Sequence of chain 1.A:
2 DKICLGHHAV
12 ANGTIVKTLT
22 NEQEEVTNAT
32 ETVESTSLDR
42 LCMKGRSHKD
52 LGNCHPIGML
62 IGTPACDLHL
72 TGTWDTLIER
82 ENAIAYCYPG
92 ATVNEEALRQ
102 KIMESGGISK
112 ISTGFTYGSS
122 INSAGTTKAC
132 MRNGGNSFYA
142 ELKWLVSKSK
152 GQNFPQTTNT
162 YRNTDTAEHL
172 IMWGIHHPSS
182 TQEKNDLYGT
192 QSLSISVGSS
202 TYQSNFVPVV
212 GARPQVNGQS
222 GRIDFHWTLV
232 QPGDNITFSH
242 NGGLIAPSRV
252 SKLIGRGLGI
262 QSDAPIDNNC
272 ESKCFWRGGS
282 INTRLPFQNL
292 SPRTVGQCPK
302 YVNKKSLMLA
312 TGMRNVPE

Sequence of chain 1.C:
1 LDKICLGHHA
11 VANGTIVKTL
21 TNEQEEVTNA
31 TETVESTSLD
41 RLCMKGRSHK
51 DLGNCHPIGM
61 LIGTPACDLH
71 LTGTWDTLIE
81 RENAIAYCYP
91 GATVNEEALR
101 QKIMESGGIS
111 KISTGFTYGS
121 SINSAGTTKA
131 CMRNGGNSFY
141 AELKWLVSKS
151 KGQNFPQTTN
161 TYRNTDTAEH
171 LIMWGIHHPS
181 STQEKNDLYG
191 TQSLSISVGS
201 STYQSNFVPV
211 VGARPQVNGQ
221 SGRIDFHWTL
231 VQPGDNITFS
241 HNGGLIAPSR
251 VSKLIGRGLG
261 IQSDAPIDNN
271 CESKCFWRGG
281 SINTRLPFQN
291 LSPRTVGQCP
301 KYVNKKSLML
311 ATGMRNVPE

Binding-site contacts:
Ligand atom C7 contacts residue ASN79 of chain 1.B at 3.0 Å.
Ligand atom O5 contacts residue ASN82 of chain 1.B at 2.3 Å (h-bond).
Ligand atom C1 contacts residue ASN82 of chain 1.B at 1.4 Å.
Ligand atom C5 contacts residue ASN82 of chain 1.B at 3.6 Å.
Ligand atom C8 contacts residue GLU105 of chain 1.C at 2.9 Å.
Ligand atom C4 contacts residue ASN82 of chain 1.B at 4.2 Å.
Ligand atom C8 contacts residue GLU64 of chain 1.D at 4.2 Å.
Ligand atom O7 contacts residue GLU105 of chain 1.C at 3.0 Å (salt-bridge).
Ligand atom C8 contacts residue ASN79 of chain 1.B at 3.6 Å.
Ligand atom O7 contacts residue ASN79 of chain 1.B at 2.5 Å (h-bond).
Ligand atom N2 contacts residue ASN79 of chain 1.B at 3.7 Å.
Ligand atom C7 contacts residue ARG294 of chain 1.A at 4.5 Å.
Ligand atom C7 contacts residue ASN82 of chain 1.B at 3.8 Å.
Ligand atom C2 contacts residue ASN82 of chain 1.B at 2.5 Å.
Ligand atom C8 contacts residue ASN82 of chain 1.B at 4.4 Å.
Ligand atom C7 contacts residue GLU105 of chain 1.C at 3.3 Å.
Ligand atom C7 contacts residue HIS75 of chain 1.B at 4.4 Å.
Ligand atom C1 contacts residue GLY78 of chain 1.B at 4.4 Å.
Ligand atom N2 contacts residue ASN82 of chain 1.B at 3.0 Å (h-bond).
Ligand atom O7 contacts residue HIS75 of chain 1.B at 3.4 Å.
Ligand atom C3 contacts residue ASN82 of chain 1.B at 3.8 Å.
Ligand atom O6 contacts residue ARG257 of chain 1.C at 3.6 Å.
Ligand atom C8 contacts residue ARG294 of chain 1.A at 3.3 Å.

Sequence of chain 1.B:
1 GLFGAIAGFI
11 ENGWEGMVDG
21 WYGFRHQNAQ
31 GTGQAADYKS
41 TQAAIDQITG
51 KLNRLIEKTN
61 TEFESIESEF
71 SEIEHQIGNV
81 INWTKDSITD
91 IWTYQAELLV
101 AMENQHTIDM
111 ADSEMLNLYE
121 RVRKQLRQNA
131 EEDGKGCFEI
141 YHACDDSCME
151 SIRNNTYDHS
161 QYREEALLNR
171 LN

A small-molecule ligand and the protein it binds are described below.
Small molecule (SMILES): CC(=O)N[C@H]1[C@H](O[C@H]2[C@H](O)[C@@H](NC(C)=O)CO[C@@H]2CO)O[C@H](CO)[C@@H](O[C@@H]2O[C@H](CO[C@H]3O[C@H](CO)[C@@H](O)[C@H](O)[C@@H]3O)[C@@H](O)[C@H](O[C@H]3O[C@H](CO)[C@@H](O)[C@H](O)[C@@H]3O)[C@@H]2O)[C@@H]1O

Sequence of chain 1.D:
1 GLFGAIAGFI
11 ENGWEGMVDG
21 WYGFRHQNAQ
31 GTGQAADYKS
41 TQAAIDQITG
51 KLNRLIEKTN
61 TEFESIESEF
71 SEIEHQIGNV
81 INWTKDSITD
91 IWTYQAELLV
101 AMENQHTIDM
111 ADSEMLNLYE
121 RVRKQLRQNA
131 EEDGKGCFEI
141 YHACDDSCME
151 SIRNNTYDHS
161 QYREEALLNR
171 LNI